Sequence of chain 1.A:
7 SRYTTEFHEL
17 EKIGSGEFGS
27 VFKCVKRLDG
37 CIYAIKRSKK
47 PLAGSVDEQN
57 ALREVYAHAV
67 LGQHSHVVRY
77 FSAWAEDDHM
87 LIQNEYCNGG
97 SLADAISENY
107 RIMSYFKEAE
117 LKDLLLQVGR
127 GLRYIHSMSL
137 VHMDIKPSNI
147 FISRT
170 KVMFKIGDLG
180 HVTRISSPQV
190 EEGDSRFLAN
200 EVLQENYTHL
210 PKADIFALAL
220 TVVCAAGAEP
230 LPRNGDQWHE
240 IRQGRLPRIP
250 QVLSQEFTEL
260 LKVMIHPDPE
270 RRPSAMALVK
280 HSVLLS

A small-molecule ligand and the protein it binds are described below.
Small molecule (SMILES): COc1cc2c(Nc3cc(Cl)c(OC)c(Cl)c3)c(C#N)cnc2cc1OCCCN1CCN(C)CC1

Binding-site contacts:
Ligand atom CL1 contacts residue LYS42 of chain 1.A at 3.3 Å.
Ligand atom CAN contacts residue CYS93 of chain 1.A at 3.3 Å (hydrophobic).
Ligand atom CAX contacts residue LYS42 of chain 1.A at 3.8 Å.
Ligand atom CAM contacts residue TYR92 of chain 1.A at 3.2 Å (hydrophobic).
Ligand atom NAD contacts residue ASN90 of chain 1.A at 3.3 Å (h-bond).
Ligand atom CBD contacts residue GLY96 of chain 1.A at 3.9 Å.
Ligand atom CBE contacts residue PHE147 of chain 1.A at 3.3 Å (hydrophobic).
Ligand atom C01 contacts residue ILE88 of chain 1.A at 3.8 Å (hydrophobic).
Ligand atom OAW contacts residue ILE19 of chain 1.A at 3.9 Å.
Ligand atom CL1 contacts residue ASN90 of chain 1.A at 3.8 Å.
Ligand atom CAL contacts residue ILE19 of chain 1.A at 3.9 Å (hydrophobic).
Ligand atom CAN contacts residue TYR92 of chain 1.A at 3.6 Å (hydrophobic).
Ligand atom CAP contacts residue GLU17 of chain 1.A at 3.8 Å.
Ligand atom CL1 contacts residue ILE88 of chain 1.A at 3.2 Å.
Ligand atom C01 contacts residue ASN90 of chain 1.A at 3.5 Å.
Ligand atom CAR contacts residue GLU17 of chain 1.A at 3.2 Å.
Ligand atom CAA contacts residue ILE19 of chain 1.A at 3.6 Å (hydrophobic).
Ligand atom CBA contacts residue PHE147 of chain 1.A at 3.8 Å (hydrophobic).
Ligand atom NAD contacts residue VAL74 of chain 1.A at 3.3 Å.
Ligand atom OAV contacts residue ILE19 of chain 1.A at 3.3 Å (h-bond).
Ligand atom C01 contacts residue GLU60 of chain 1.A at 3.8 Å.
Ligand atom CBG contacts residue PHE147 of chain 1.A at 3.5 Å (hydrophobic).
Ligand atom CBD contacts residue ILE19 of chain 1.A at 3.6 Å (hydrophobic).
Ligand atom CAN contacts residue GLY96 of chain 1.A at 3.6 Å.
Ligand atom CAG contacts residue VAL74 of chain 1.A at 3.9 Å (hydrophobic).
Ligand atom CAH contacts residue ALA40 of chain 1.A at 3.9 Å (hydrophobic).
Ligand atom CAJ contacts residue VAL27 of chain 1.A at 3.8 Å (hydrophobic).
Ligand atom CAH contacts residue GLU91 of chain 1.A at 3.3 Å.
Ligand atom O02 contacts residue LYS42 of chain 1.A at 3.1 Å.
Ligand atom CAL contacts residue PHE147 of chain 1.A at 3.9 Å (hydrophobic).
Ligand atom NAU contacts residue PHE147 of chain 1.A at 3.4 Å.
Ligand atom OAW contacts residue GLY96 of chain 1.A at 3.7 Å.
Ligand atom CAK contacts residue CYS93 of chain 1.A at 3.2 Å (hydrophobic).
Ligand atom CAP contacts residue ILE19 of chain 1.A at 3.8 Å (hydrophobic).
Ligand atom CBC contacts residue ILE19 of chain 1.A at 3.5 Å (hydrophobic).
Ligand atom CL1 contacts residue ALA40 of chain 1.A at 3.4 Å.
Ligand atom CAY contacts residue LYS42 of chain 1.A at 3.8 Å.
Ligand atom CL2 contacts residue ASP177 of chain 1.A at 3.4 Å.
Ligand atom CAH contacts residue CYS93 of chain 1.A at 3.6 Å (hydrophobic).
Ligand atom NAT contacts residue CYS93 of chain 1.A at 3.1 Å (h-bond).